Sequence of chain 1.D:
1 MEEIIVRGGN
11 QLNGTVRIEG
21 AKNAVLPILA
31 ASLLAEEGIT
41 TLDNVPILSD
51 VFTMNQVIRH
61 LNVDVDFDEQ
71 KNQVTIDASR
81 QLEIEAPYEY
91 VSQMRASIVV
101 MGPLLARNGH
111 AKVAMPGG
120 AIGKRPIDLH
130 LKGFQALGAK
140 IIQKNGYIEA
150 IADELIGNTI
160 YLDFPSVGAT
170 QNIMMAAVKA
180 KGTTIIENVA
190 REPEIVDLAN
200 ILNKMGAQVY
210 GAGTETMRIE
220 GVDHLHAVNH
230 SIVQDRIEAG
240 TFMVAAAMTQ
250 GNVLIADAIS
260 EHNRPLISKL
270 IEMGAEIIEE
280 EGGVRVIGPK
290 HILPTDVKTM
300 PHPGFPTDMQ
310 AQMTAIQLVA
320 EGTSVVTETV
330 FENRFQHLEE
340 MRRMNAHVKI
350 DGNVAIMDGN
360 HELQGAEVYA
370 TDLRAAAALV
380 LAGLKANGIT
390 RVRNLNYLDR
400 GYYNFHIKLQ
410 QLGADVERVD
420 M

Binding-site contacts:
Ligand atom O2E contacts residue ASP307 of chain 1.D at 3.5 Å (salt-bridge).
Ligand atom C5U contacts residue VAL166 of chain 1.D at 3.1 Å (hydrophobic).
Ligand atom C6U contacts residue GLY167 of chain 1.D at 3.7 Å.
Ligand atom C1E contacts residue LYS22 of chain 1.D at 3.7 Å.
Ligand atom O2D contacts residue SER165 of chain 1.D at 3.7 Å.
Ligand atom O1B contacts residue VAL166 of chain 1.D at 3.3 Å.
Ligand atom O1E contacts residue ARG333 of chain 1.D at 2.7 Å (salt-bridge).
Ligand atom O1E contacts residue ASP307 of chain 1.D at 3.3 Å (salt-bridge).
Ligand atom C2E contacts residue LYS22 of chain 1.D at 3.6 Å.
Ligand atom C1E contacts residue ASP307 of chain 1.D at 3.4 Å.
Ligand atom O4 contacts residue ASP307 of chain 1.D at 2.8 Å (salt-bridge).
Ligand atom C6U contacts residue SER165 of chain 1.D at 3.4 Å.
Ligand atom O3 contacts residue ASP307 of chain 1.D at 3.5 Å (salt-bridge).
Ligand atom C5U contacts residue SER165 of chain 1.D at 3.6 Å.
Ligand atom O2U contacts residue PHE330 of chain 1.D at 3.7 Å.
Ligand atom O2D contacts residue HIS129 of chain 1.D at 3.1 Å (h-bond).
Ligand atom C4 contacts residue ASP307 of chain 1.D at 3.7 Å.
Ligand atom O3 contacts residue ASN23 of chain 1.D at 3.6 Å.
Ligand atom C1E contacts residue ARG373 of chain 1.D at 3.4 Å.
Ligand atom C2E contacts residue ASP307 of chain 1.D at 3.7 Å.
Ligand atom O4D contacts residue LYS123 of chain 1.D at 3.1 Å.
Ligand atom O1A contacts residue VAL99 of chain 1.D at 3.5 Å.
Ligand atom O7 contacts residue ARG95 of chain 1.D at 3.3 Å.
Ligand atom O2A contacts residue ALA96 of chain 1.D at 3.4 Å.
Ligand atom C4D contacts residue LYS123 of chain 1.D at 3.7 Å.
Ligand atom C3E contacts residue ASP307 of chain 1.D at 3.6 Å.
Ligand atom N2 contacts residue LYS123 of chain 1.D at 3.3 Å (salt-bridge).
Ligand atom O3 contacts residue LYS22 of chain 1.D at 3.7 Å.
Ligand atom O1B contacts residue GLN170 of chain 1.D at 3.6 Å.
Ligand atom O2E contacts residue LYS22 of chain 1.D at 3.1 Å (salt-bridge).
Ligand atom O5D contacts residue GLY167 of chain 1.D at 3.6 Å.
Ligand atom O4 contacts residue PHE330 of chain 1.D at 3.7 Å.
Ligand atom O1A contacts residue GLY167 of chain 1.D at 3.3 Å.
Ligand atom C3E contacts residue ARG333 of chain 1.D at 3.6 Å.
Ligand atom O1E contacts residue ARG373 of chain 1.D at 3.0 Å (salt-bridge).
Ligand atom O3A contacts residue GLN170 of chain 1.D at 3.4 Å (h-bond).
Ligand atom O2E contacts residue ARG373 of chain 1.D at 2.7 Å (salt-bridge).
Ligand atom O2E contacts residue ASN23 of chain 1.D at 3.4 Å (h-bond).
Ligand atom C7 contacts residue LYS123 of chain 1.D at 3.2 Å.
Ligand atom O7 contacts residue LYS123 of chain 1.D at 2.8 Å (salt-bridge).

This protein binds this small molecule.
Small molecule (SMILES): CC(=O)N[C@H]1[C@@H](O[P](=O)(O)O[P](=O)(O)OC[C@H]2O[C@@H](n3ccc(=O)[nH]c3=O)[C@H](O)[C@@H]2O)O[C@H](CO)[C@@H](O)[C@@H]1O[C@H](C)C(=O)O